A protein and the small-molecule ligand that binds it are described below.
Small molecule (SMILES): CC(=O)N[C@@H]1[C@@H](O)[C@H](O)[C@@H](CO)O[C@H]1O

Binding-site contacts:
Ligand atom C5 contacts residue ASN373 of chain 1.A at 3.8 Å.
Ligand atom O6 contacts residue LYS336 of chain 1.A at 2.5 Å (salt-bridge).
Ligand atom C5 contacts residue SER375 of chain 1.A at 3.3 Å.
Ligand atom C7 contacts residue ASN373 of chain 1.A at 3.4 Å.
Ligand atom C6 contacts residue SER375 of chain 1.A at 3.9 Å.
Ligand atom N2 contacts residue ASN373 of chain 1.A at 3.1 Å (h-bond).
Ligand atom C4 contacts residue ASN373 of chain 1.A at 4.2 Å.
Ligand atom O7 contacts residue TYR371 of chain 1.A at 4.3 Å.
Ligand atom C1 contacts residue ASN373 of chain 1.A at 1.4 Å.
Ligand atom C7 contacts residue TYR371 of chain 1.A at 4.0 Å (hydrophobic).
Ligand atom C3 contacts residue ASN373 of chain 1.A at 3.8 Å.
Ligand atom C6 contacts residue LYS336 of chain 1.A at 3.5 Å.
Ligand atom O6 contacts residue SER375 of chain 1.A at 4.3 Å.
Ligand atom O7 contacts residue ASN373 of chain 1.A at 3.2 Å (h-bond).
Ligand atom C8 contacts residue TYR371 of chain 1.A at 3.5 Å (hydrophobic).
Ligand atom C1 contacts residue SER375 of chain 1.A at 3.5 Å.
Ligand atom C2 contacts residue ASN373 of chain 1.A at 2.5 Å.
Ligand atom O5 contacts residue SER375 of chain 1.A at 3.0 Å (h-bond).
Ligand atom O5 contacts residue ASN373 of chain 1.A at 2.4 Å (h-bond).

Sequence of chain 1.A:
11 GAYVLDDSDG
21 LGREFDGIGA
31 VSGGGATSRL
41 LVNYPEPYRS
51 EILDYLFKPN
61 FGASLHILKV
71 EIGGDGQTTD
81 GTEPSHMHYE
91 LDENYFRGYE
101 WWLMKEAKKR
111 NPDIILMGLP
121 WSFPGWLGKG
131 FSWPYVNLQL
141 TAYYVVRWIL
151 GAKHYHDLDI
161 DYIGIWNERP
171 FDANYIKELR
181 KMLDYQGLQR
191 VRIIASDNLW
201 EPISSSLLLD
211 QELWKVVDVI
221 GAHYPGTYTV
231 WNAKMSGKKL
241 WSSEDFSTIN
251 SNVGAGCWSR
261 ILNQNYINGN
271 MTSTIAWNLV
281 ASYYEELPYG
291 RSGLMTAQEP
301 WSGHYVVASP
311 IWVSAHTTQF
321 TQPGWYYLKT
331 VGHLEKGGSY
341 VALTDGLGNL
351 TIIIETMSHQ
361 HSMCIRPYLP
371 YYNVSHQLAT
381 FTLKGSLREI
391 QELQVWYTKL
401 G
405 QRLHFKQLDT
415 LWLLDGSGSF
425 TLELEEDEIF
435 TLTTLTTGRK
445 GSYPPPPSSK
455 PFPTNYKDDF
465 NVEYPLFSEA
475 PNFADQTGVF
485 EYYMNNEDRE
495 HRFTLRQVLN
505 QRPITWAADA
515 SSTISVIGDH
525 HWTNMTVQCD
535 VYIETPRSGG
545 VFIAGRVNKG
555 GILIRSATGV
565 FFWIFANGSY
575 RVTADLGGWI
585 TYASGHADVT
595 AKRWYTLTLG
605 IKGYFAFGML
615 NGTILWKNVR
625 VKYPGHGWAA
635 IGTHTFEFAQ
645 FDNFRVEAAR